The small molecule below binds the protein below.
Small molecule (SMILES): Nc1ccc(C(=O)NC(=O)N[C@@H]2O[C@H](CO)[C@@H](O)[C@H](O)[C@H]2O)cc1

Sequence of chain 2.A:
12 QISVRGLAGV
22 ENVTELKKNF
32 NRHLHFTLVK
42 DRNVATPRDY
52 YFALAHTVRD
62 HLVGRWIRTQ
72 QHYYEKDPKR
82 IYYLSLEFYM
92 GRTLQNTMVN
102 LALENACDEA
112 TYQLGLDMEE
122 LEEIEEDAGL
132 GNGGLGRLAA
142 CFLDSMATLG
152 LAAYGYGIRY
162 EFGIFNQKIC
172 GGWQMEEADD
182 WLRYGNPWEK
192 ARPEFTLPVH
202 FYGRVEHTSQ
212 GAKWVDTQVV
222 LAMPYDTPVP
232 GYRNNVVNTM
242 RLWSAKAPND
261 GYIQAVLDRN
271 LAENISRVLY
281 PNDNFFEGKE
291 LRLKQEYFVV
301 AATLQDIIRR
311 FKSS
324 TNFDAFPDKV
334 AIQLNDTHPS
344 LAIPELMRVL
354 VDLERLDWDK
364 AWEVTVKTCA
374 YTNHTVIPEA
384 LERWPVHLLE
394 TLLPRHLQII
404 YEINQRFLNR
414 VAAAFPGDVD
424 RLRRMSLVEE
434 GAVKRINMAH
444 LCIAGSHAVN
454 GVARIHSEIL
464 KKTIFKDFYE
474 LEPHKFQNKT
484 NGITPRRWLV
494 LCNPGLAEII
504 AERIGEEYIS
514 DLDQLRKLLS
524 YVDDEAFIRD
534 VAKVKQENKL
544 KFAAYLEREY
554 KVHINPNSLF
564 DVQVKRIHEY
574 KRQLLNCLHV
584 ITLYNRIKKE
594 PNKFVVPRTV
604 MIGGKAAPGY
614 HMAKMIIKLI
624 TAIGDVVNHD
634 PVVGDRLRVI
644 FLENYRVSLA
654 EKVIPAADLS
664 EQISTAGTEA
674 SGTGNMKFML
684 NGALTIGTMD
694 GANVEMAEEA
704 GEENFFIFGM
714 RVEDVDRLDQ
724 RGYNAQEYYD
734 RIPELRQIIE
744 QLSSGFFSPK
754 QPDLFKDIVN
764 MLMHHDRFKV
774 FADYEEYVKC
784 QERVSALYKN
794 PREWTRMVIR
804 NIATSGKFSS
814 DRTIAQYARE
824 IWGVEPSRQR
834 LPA

Binding-site contacts:
Ligand atom O8 contacts residue LEU136 of chain 2.A at 3.7 Å.
Ligand atom C14 contacts residue GLU88 of chain 2.A at 3.4 Å.
Ligand atom C4 contacts residue GLY675 of chain 2.A at 3.8 Å.
Ligand atom O5 contacts residue GLY135 of chain 2.A at 3.7 Å.
Ligand atom C5 contacts residue LEU136 of chain 2.A at 3.6 Å (hydrophobic).
Ligand atom O3 contacts residue SER674 of chain 2.A at 3.0 Å (h-bond).
Ligand atom C6 contacts residue ASN484 of chain 2.A at 3.4 Å.
Ligand atom O2 contacts residue TYR573 of chain 2.A at 3.0 Å (h-bond).
Ligand atom O3 contacts residue ALA673 of chain 2.A at 3.3 Å (h-bond).
Ligand atom O6 contacts residue HIS377 of chain 2.A at 2.8 Å (h-bond).
Ligand atom C5 contacts residue GLY135 of chain 2.A at 3.6 Å.
Ligand atom C3 contacts residue GLY675 of chain 2.A at 3.8 Å.
Ligand atom C6 contacts residue GLY135 of chain 2.A at 3.5 Å.
Ligand atom C12 contacts residue HIS341 of chain 2.A at 3.5 Å.
Ligand atom O4 contacts residue GLY675 of chain 2.A at 2.8 Å (h-bond).
Ligand atom O7 contacts residue GLY135 of chain 2.A at 3.6 Å (h-bond).
Ligand atom C6 contacts residue LEU136 of chain 2.A at 3.6 Å (hydrophobic).
Ligand atom C2 contacts residue HIS377 of chain 2.A at 3.5 Å.
Ligand atom C7 contacts residue LEU136 of chain 2.A at 3.5 Å (hydrophobic).
Ligand atom C13 contacts residue ASN282 of chain 2.A at 3.8 Å.
Ligand atom C13 contacts residue HIS341 of chain 2.A at 3.7 Å.
Ligand atom C13 contacts residue GLU88 of chain 2.A at 3.7 Å.
Ligand atom O2 contacts residue GLU672 of chain 2.A at 3.0 Å (salt-bridge).
Ligand atom C12 contacts residue ASN282 of chain 2.A at 3.7 Å.
Ligand atom O6 contacts residue ASN484 of chain 2.A at 2.8 Å (h-bond).
Ligand atom O3 contacts residue GLY675 of chain 2.A at 3.2 Å (h-bond).
Ligand atom O7 contacts residue LEU136 of chain 2.A at 2.8 Å (h-bond).
Ligand atom O3 contacts residue GLU672 of chain 2.A at 2.8 Å (salt-bridge).
Ligand atom C11 contacts residue HIS341 of chain 2.A at 3.7 Å.
Ligand atom N3 contacts residue ASN282 of chain 2.A at 3.7 Å.
Ligand atom O4 contacts residue SER674 of chain 2.A at 3.4 Å.
Ligand atom C2 contacts residue GLU672 of chain 2.A at 3.8 Å.
Ligand atom C9 contacts residue ASP283 of chain 2.A at 3.8 Å.
Ligand atom O6 contacts residue LEU139 of chain 2.A at 3.8 Å.
Ligand atom O5 contacts residue LEU136 of chain 2.A at 3.2 Å (h-bond).
Ligand atom C3 contacts residue GLU672 of chain 2.A at 3.3 Å.
Ligand atom C6 contacts residue HIS377 of chain 2.A at 3.7 Å.
Ligand atom O4 contacts residue ASN484 of chain 2.A at 3.3 Å (h-bond).
Ligand atom N3 contacts residue HIS341 of chain 2.A at 3.6 Å.
Ligand atom N2 contacts residue LEU136 of chain 2.A at 3.8 Å.